Binding-site contacts:
Ligand atom C13 contacts residue ASN294 of chain 1.A at 3.6 Å.
Ligand atom C5 contacts residue LEU227 of chain 1.A at 4.1 Å (hydrophobic).
Ligand atom C12 contacts residue VAL361 of chain 1.A at 3.9 Å (hydrophobic).
Ligand atom C8 contacts residue PHE110 of chain 1.A at 3.9 Å (hydrophobic).
Ligand atom C6 contacts residue LEU224 of chain 1.A at 3.6 Å (hydrophobic).
Ligand atom C18 contacts residue ILE301 of chain 1.A at 3.9 Å (hydrophobic).
Ligand atom C17 contacts residue PHE293 of chain 1.A at 3.6 Å (hydrophobic).
Ligand atom C11 contacts residue PHE110 of chain 1.A at 3.4 Å (hydrophobic).
Ligand atom O3 contacts residue PHE110 of chain 1.A at 3.3 Å.
Ligand atom O3 contacts residue ASN294 of chain 1.A at 2.9 Å (h-bond).
Ligand atom C11 contacts residue VAL361 of chain 1.A at 3.8 Å (hydrophobic).
Ligand atom C18 contacts residue GLY297 of chain 1.A at 3.8 Å.
Ligand atom C10 contacts residue HEM1 of chain 1.C at 3.7 Å.
Ligand atom C9 contacts residue VAL361 of chain 1.A at 3.6 Å (hydrophobic).
Ligand atom C7 contacts residue PHE110 of chain 1.A at 4.0 Å (hydrophobic).
Ligand atom O3 contacts residue HEM1 of chain 1.C at 3.6 Å.
Ligand atom C16 contacts residue VAL361 of chain 1.A at 4.1 Å (hydrophobic).
Ligand atom O2 contacts residue PRO360 of chain 1.A at 3.4 Å (h-bond).
Ligand atom O1 contacts residue THR362 of chain 1.A at 3.3 Å (h-bond).
Ligand atom O2 contacts residue THR362 of chain 1.A at 3.0 Å (h-bond).
Ligand atom C15 contacts residue GLY298 of chain 1.A at 3.4 Å.
Ligand atom C15 contacts residue GLY297 of chain 1.A at 3.9 Å.
Ligand atom C14 contacts residue ASN294 of chain 1.A at 3.6 Å.
Ligand atom C12 contacts residue PHE110 of chain 1.A at 3.8 Å (hydrophobic).
Ligand atom C17 contacts residue GLY297 of chain 1.A at 3.7 Å.
Ligand atom C10 contacts residue PHE110 of chain 1.A at 3.2 Å (hydrophobic).
Ligand atom C9 contacts residue PHE110 of chain 1.A at 3.4 Å (hydrophobic).
Ligand atom C15 contacts residue PHE293 of chain 1.A at 3.8 Å (hydrophobic).
Ligand atom C18 contacts residue LEU477 of chain 1.A at 3.9 Å (hydrophobic).
Ligand atom C10 contacts residue VAL361 of chain 1.A at 3.4 Å (hydrophobic).
Ligand atom C15 contacts residue VAL361 of chain 1.A at 3.7 Å (hydrophobic).
Ligand atom C6 contacts residue LEU227 of chain 1.A at 4.0 Å (hydrophobic).
Ligand atom C3 contacts residue LEU477 of chain 1.A at 3.5 Å (hydrophobic).
Ligand atom C1 contacts residue THR362 of chain 1.A at 3.6 Å.
Ligand atom C13 contacts residue HEM1 of chain 1.C at 3.7 Å.
Ligand atom O1 contacts residue ALA363 of chain 1.A at 3.6 Å (h-bond).
Ligand atom C14 contacts residue PHE293 of chain 1.A at 3.3 Å (hydrophobic).
Ligand atom O2 contacts residue VAL361 of chain 1.A at 3.5 Å.
Ligand atom C15 contacts residue ASN294 of chain 1.A at 4.0 Å.
Ligand atom C12 contacts residue HEM1 of chain 1.C at 3.3 Å.

Sequence of chain 1.A:
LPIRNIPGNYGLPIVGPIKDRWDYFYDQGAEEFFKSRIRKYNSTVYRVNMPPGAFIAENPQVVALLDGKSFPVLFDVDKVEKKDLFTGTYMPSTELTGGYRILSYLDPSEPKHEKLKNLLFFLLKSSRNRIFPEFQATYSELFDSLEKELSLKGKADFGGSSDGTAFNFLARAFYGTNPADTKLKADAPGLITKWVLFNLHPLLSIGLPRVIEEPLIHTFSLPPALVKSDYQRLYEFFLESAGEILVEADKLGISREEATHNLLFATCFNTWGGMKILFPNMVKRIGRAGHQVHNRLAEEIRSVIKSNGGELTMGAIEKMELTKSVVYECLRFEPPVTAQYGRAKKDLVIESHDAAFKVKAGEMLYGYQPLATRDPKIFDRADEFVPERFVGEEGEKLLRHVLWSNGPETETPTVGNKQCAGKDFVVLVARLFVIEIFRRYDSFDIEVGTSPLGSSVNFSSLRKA

A small-molecule ligand and the protein it binds are described below.
Small molecule (SMILES): CCCCC[C@@H]1O[C@@H]1C/C=C\CCCCCCCC(=O)O